Binding-site contacts:
Ligand atom CA2 contacts residue LEU133 of chain 1.C at 3.6 Å (hydrophobic).
Ligand atom N2 contacts residue LEU133 of chain 1.C at 3.0 Å (h-bond).
Ligand atom CA3 contacts residue ARG165 of chain 1.C at 3.3 Å.
Ligand atom CG11 contacts residue ARG136 of chain 1.C at 3.1 Å.
Ligand atom N21 contacts residue CYS161 of chain 1.C at 3.7 Å.
Ligand atom CB3 contacts residue SER132 of chain 1.C at 3.2 Å.
Ligand atom CE2 contacts residue LYS156 of chain 1.C at 3.7 Å.
Ligand atom CG2 contacts residue SER134 of chain 1.C at 3.4 Å.
Ligand atom O2 contacts residue ARG165 of chain 1.C at 2.6 Å (salt-bridge).
Ligand atom C5 contacts residue ARG165 of chain 1.C at 3.6 Å.
Ligand atom CG2 contacts residue LYS156 of chain 1.C at 3.4 Å.
Ligand atom C contacts residue SER135 of chain 1.C at 3.3 Å.
Ligand atom CG21 contacts residue GLU31 of chain 1.C at 3.6 Å.
Ligand atom CG11 contacts residue SER135 of chain 1.C at 3.2 Å.
Ligand atom O11 contacts residue SER132 of chain 1.C at 2.8 Å (h-bond).
Ligand atom CG contacts residue HIS63 of chain 1.C at 3.5 Å.
Ligand atom N21 contacts residue SER132 of chain 1.C at 3.4 Å (h-bond).
Ligand atom O1 contacts residue SER134 of chain 1.C at 3.2 Å.
Ligand atom O3 contacts residue ARG165 of chain 1.C at 2.9 Å (salt-bridge).
Ligand atom N2 contacts residue HIS63 of chain 1.C at 3.5 Å (h-bond).
Ligand atom CG2 contacts residue SER135 of chain 1.C at 3.1 Å.
Ligand atom CB2 contacts residue HIS63 of chain 1.C at 3.2 Å.
Ligand atom C8 contacts residue ILE231 of chain 1.C at 3.2 Å (hydrophobic).
Ligand atom O11 contacts residue HIS63 of chain 1.C at 2.5 Å (h-bond).
Ligand atom OD1 contacts residue SER134 of chain 1.C at 2.6 Å (h-bond).
Ligand atom CB3 contacts residue ARG165 of chain 1.C at 3.6 Å.
Ligand atom CG31 contacts residue GLU31 of chain 1.C at 3.5 Å.
Ligand atom O3 contacts residue GLY164 of chain 1.C at 3.4 Å.
Ligand atom N21 contacts residue ARG165 of chain 1.C at 3.5 Å.
Ligand atom C3 contacts residue SER132 of chain 1.C at 1.4 Å.
Ligand atom C11 contacts residue SER132 of chain 1.C at 2.4 Å.
Ligand atom C11 contacts residue HIS63 of chain 1.C at 3.5 Å.
Ligand atom O1 contacts residue SER135 of chain 1.C at 2.8 Å (h-bond).
Ligand atom C9 contacts residue ILE231 of chain 1.C at 3.6 Å (hydrophobic).
Ligand atom CA contacts residue SER135 of chain 1.C at 3.1 Å.
Ligand atom C4 contacts residue ARG165 of chain 1.C at 3.6 Å.
Ligand atom N2 contacts residue SER132 of chain 1.C at 2.7 Å (h-bond).
Ligand atom N contacts residue SER135 of chain 1.C at 2.6 Å (h-bond).
Ligand atom CA3 contacts residue SER132 of chain 1.C at 2.4 Å.
Ligand atom O3 contacts residue SER132 of chain 1.C at 2.3 Å (h-bond).

The protein below binds the small molecule below.
Small molecule (SMILES): C[C@H](NC(=O)[C@H](CC(=O)n1cccc1)NC(=O)[C@@H](NC(=O)CC(C)(C)C)C(C)(C)C)[C@H](O)C(=O)NCc1ccc(I)cc1

Sequence of chain 1.C:
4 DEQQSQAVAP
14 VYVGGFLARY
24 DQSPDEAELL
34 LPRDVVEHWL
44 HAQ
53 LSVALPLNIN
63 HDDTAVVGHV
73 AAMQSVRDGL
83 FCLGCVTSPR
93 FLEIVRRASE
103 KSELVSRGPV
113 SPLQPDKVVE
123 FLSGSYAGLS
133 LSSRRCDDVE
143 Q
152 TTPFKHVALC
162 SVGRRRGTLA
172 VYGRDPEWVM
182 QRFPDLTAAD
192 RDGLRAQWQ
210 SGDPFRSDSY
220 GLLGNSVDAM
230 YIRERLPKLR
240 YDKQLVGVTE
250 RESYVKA